Sequence of chain 1.C:
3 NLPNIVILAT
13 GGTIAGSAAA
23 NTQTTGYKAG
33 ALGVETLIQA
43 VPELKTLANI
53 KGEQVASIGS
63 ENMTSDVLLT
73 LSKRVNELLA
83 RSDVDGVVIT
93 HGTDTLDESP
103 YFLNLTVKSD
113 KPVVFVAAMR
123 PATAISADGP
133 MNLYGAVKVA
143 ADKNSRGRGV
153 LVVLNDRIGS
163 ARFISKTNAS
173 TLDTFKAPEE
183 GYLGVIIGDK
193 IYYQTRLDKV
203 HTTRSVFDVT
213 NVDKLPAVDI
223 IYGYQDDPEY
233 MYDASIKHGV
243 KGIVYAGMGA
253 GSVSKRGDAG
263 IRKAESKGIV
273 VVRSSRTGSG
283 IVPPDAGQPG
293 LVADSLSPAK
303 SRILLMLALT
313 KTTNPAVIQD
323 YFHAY

Binding-site contacts:
Ligand atom OD2 contacts residue MET121 of chain 1.G at 4.1 Å.
Ligand atom CG contacts residue THR15 of chain 1.G at 3.1 Å.
Ligand atom N contacts residue ASP96 of chain 1.G at 2.9 Å (salt-bridge).
Ligand atom OD1 contacts residue ALA120 of chain 1.G at 3.8 Å.
Ligand atom C contacts residue GLY61 of chain 1.G at 4.3 Å.
Ligand atom C contacts residue THR95 of chain 1.G at 4.0 Å.
Ligand atom N contacts residue GLU63 of chain 1.G at 3.0 Å (salt-bridge).
Ligand atom OXT contacts residue GLY94 of chain 1.G at 3.5 Å.
Ligand atom OXT contacts residue GLU63 of chain 1.G at 3.4 Å (salt-bridge).
Ligand atom C contacts residue ASP96 of chain 1.G at 3.6 Å.
Ligand atom CA contacts residue ASP96 of chain 1.G at 3.5 Å.
Ligand atom C contacts residue SER62 of chain 1.G at 3.3 Å.
Ligand atom C contacts residue GLU63 of chain 1.G at 3.3 Å.
Ligand atom CB contacts residue ASP96 of chain 1.G at 3.4 Å.
Ligand atom OXT contacts residue GLY61 of chain 1.G at 3.3 Å.
Ligand atom CA contacts residue THR15 of chain 1.G at 3.3 Å.
Ligand atom OD2 contacts residue THR15 of chain 1.G at 3.4 Å (h-bond).
Ligand atom OD2 contacts residue THR95 of chain 1.G at 2.7 Å (h-bond).
Ligand atom O contacts residue SER62 of chain 1.G at 2.3 Å (h-bond).
Ligand atom CB contacts residue THR95 of chain 1.G at 3.5 Å.
Ligand atom N contacts residue SER254 of chain 1.C at 4.2 Å.
Ligand atom N contacts residue THR15 of chain 1.G at 4.1 Å.
Ligand atom OD1 contacts residue GLY14 of chain 1.G at 4.2 Å.
Ligand atom OD1 contacts residue THR15 of chain 1.G at 3.2 Å (h-bond).
Ligand atom O contacts residue GLU63 of chain 1.G at 3.5 Å (salt-bridge).
Ligand atom CA contacts residue GLU63 of chain 1.G at 3.7 Å.
Ligand atom OXT contacts residue SER62 of chain 1.G at 2.8 Å (h-bond).
Ligand atom OD1 contacts residue GLY94 of chain 1.G at 3.3 Å.
Ligand atom CB contacts residue THR15 of chain 1.G at 3.4 Å.
Ligand atom O contacts residue GLY94 of chain 1.G at 3.5 Å.
Ligand atom C contacts residue GLY14 of chain 1.G at 4.2 Å.
Ligand atom OD1 contacts residue THR95 of chain 1.G at 2.9 Å (h-bond).
Ligand atom C contacts residue GLY94 of chain 1.G at 3.7 Å.
Ligand atom OD2 contacts residue ALA120 of chain 1.G at 3.2 Å (h-bond).
Ligand atom OXT contacts residue THR15 of chain 1.G at 4.0 Å.
Ligand atom CG contacts residue THR95 of chain 1.G at 3.0 Å.
Ligand atom OXT contacts residue GLY14 of chain 1.G at 3.3 Å.
Ligand atom O contacts residue ASP96 of chain 1.G at 3.1 Å (salt-bridge).
Ligand atom O contacts residue THR95 of chain 1.G at 3.3 Å (h-bond).
Ligand atom CG contacts residue ALA120 of chain 1.G at 3.9 Å (hydrophobic).

This small molecule binds to this protein.
Small molecule (SMILES): N[C@@H](CC(=O)O)C(=O)O

Sequence of chain 1.G:
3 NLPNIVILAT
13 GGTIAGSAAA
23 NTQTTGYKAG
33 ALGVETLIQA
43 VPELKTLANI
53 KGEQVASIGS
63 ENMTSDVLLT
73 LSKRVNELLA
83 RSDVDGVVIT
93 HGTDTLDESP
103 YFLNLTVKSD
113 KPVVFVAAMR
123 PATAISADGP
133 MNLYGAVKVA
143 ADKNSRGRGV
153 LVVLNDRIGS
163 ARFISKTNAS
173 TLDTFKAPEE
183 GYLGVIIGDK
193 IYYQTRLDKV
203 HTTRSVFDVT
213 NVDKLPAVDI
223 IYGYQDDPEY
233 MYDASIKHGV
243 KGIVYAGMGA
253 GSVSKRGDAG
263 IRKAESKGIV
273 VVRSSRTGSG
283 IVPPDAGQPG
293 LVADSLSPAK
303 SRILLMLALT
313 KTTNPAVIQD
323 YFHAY